Sequence of chain 38.A:
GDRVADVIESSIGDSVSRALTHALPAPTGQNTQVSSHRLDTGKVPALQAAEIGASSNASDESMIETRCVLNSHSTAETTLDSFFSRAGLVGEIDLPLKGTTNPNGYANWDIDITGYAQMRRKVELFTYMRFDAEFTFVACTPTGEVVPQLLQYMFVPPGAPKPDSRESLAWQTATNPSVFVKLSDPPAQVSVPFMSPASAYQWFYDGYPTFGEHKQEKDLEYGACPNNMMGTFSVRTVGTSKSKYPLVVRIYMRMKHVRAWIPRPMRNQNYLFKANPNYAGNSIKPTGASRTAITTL

Sequence of chain 38.C:
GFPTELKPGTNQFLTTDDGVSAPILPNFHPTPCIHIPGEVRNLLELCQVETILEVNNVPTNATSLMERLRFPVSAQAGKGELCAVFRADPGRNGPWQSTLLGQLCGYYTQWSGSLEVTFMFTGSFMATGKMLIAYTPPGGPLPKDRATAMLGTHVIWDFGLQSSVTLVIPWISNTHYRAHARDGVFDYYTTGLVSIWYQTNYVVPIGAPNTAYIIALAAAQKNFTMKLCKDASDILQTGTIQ

The small molecule below binds the protein below.
Small molecule (SMILES): CCO/N=C/c1ccc(OCCCCCN2CCN(c3ccncc3)C2=O)cc1

Binding-site contacts:
Ligand atom CAN contacts residue ILE111 of chain 38.A at 3.8 Å (hydrophobic).
Ligand atom NBB contacts residue TRP203 of chain 38.A at 3.9 Å.
Ligand atom OAB contacts residue ASP112 of chain 38.A at 3.6 Å.
Ligand atom CAR contacts residue TYR201 of chain 38.A at 3.5 Å (hydrophobic).
Ligand atom CAF contacts residue ASP112 of chain 38.A at 3.6 Å.
Ligand atom CAK contacts residue PHE135 of chain 38.A at 3.6 Å (hydrophobic).
Ligand atom CAA contacts residue SER178 of chain 38.A at 3.5 Å.
Ligand atom CAL contacts residue PHE155 of chain 38.A at 3.7 Å (hydrophobic).
Ligand atom CAG contacts residue GLN202 of chain 38.A at 3.5 Å.
Ligand atom CAC contacts residue PHE137 of chain 38.A at 3.8 Å (hydrophobic).
Ligand atom CAG contacts residue ASN228 of chain 38.A at 3.2 Å.
Ligand atom CAI contacts residue VAL192 of chain 38.A at 3.9 Å (hydrophobic).
Ligand atom CAF contacts residue TRP203 of chain 38.A at 3.8 Å (hydrophobic).
Ligand atom CBA contacts residue TRP203 of chain 38.A at 3.3 Å (hydrophobic).
Ligand atom CAJ contacts residue PHE155 of chain 38.A at 3.8 Å (hydrophobic).
Ligand atom CAL contacts residue PRO177 of chain 38.A at 3.7 Å (hydrophobic).
Ligand atom CAP contacts residue ILE111 of chain 38.A at 3.6 Å (hydrophobic).
Ligand atom OAW contacts residue ILE111 of chain 38.A at 3.9 Å.
Ligand atom CAA contacts residue PRO177 of chain 38.A at 3.3 Å (hydrophobic).
Ligand atom CAX contacts residue TRP203 of chain 38.A at 3.5 Å (hydrophobic).
Ligand atom OAB contacts residue ILE113 of chain 38.A at 3.2 Å (h-bond).
Ligand atom NBC contacts residue TRP203 of chain 38.A at 3.2 Å.
Ligand atom OAB contacts residue TRP203 of chain 38.A at 3.8 Å.
Ligand atom CAS contacts residue ASN228 of chain 38.A at 3.7 Å.
Ligand atom CAI contacts residue PHE135 of chain 38.A at 3.7 Å (hydrophobic).
Ligand atom CAE contacts residue GLN202 of chain 38.A at 3.4 Å.
Ligand atom CAD contacts residue THR114 of chain 38.A at 3.6 Å.
Ligand atom CAG contacts residue TRP203 of chain 38.A at 3.6 Å (hydrophobic).
Ligand atom CAS contacts residue TYR201 of chain 38.A at 3.7 Å (hydrophobic).
Ligand atom CAC contacts residue PHE233 of chain 38.A at 3.9 Å (hydrophobic).
Ligand atom CAA contacts residue VAL179 of chain 38.A at 3.3 Å (hydrophobic).
Ligand atom CAH contacts residue PHE155 of chain 38.A at 3.7 Å (hydrophobic).
Ligand atom CBA contacts residue ASN228 of chain 38.A at 3.8 Å.
Ligand atom OAW contacts residue MET195 of chain 38.A at 3.3 Å.
Ligand atom NAT contacts residue PHE155 of chain 38.A at 3.9 Å.
Ligand atom CAP contacts residue PHE135 of chain 38.A at 3.6 Å (hydrophobic).
Ligand atom CAS contacts residue TRP203 of chain 38.A at 3.5 Å (hydrophobic).
Ligand atom CAA contacts residue TYR153 of chain 38.A at 3.7 Å (hydrophobic).
Ligand atom CAD contacts residue ASP112 of chain 38.A at 3.7 Å.
Ligand atom CAE contacts residue ASN228 of chain 38.A at 3.4 Å.

Sequence of chain 39.C:
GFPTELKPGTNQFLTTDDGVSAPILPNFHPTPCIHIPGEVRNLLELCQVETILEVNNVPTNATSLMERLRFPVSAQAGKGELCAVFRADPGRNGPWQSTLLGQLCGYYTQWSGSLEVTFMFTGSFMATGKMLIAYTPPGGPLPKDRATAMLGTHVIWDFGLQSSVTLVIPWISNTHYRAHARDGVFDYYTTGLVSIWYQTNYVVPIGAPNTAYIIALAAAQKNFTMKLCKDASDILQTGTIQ